Sequence of chain 1.B:
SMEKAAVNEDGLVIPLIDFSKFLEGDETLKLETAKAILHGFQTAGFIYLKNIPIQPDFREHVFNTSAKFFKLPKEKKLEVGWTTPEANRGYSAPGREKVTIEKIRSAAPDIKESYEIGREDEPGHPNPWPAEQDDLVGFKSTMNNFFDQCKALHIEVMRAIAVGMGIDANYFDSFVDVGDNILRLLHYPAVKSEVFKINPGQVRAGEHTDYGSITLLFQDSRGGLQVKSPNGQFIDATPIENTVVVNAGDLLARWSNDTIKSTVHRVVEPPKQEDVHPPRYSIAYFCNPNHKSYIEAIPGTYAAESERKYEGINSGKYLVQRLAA

Binding-site contacts:
Ligand atom C1 contacts residue ARG192 of chain 1.B at 3.7 Å.
Ligand atom C5 contacts residue ARG288 of chain 1.B at 3.4 Å.
Ligand atom C4 contacts residue LEU225 of chain 1.B at 4.0 Å (hydrophobic).
Ligand atom C4 contacts residue LEU233 of chain 1.B at 4.0 Å (hydrophobic).
Ligand atom O1 contacts residue NI1 of chain 1.M at 4.2 Å.
Ligand atom O1 contacts residue PHE294 of chain 1.B at 3.8 Å.
Ligand atom O3 contacts residue SER290 of chain 1.B at 2.8 Å (h-bond).
Ligand atom O4 contacts residue ARG288 of chain 1.B at 2.8 Å (salt-bridge).
Ligand atom C4 contacts residue VAL275 of chain 1.B at 3.7 Å (hydrophobic).
Ligand atom O5 contacts residue NI1 of chain 1.M at 2.2 Å (h-bond).
Ligand atom O1 contacts residue LEU194 of chain 1.B at 3.6 Å.
Ligand atom C3 contacts residue LEU194 of chain 1.B at 3.9 Å (hydrophobic).
Ligand atom C2 contacts residue HIS216 of chain 1.B at 3.8 Å.
Ligand atom C5 contacts residue TYR196 of chain 1.B at 3.6 Å (hydrophobic).
Ligand atom O3 contacts residue ARG288 of chain 1.B at 2.9 Å (salt-bridge).
Ligand atom O2 contacts residue PHE294 of chain 1.B at 3.3 Å.
Ligand atom O4 contacts residue LEU233 of chain 1.B at 3.9 Å.
Ligand atom O2 contacts residue HIS216 of chain 1.B at 3.1 Å (h-bond).
Ligand atom C4 contacts residue TYR196 of chain 1.B at 4.0 Å (hydrophobic).
Ligand atom O1 contacts residue ARG192 of chain 1.B at 2.9 Å (salt-bridge).
Ligand atom O2 contacts residue ASP218 of chain 1.B at 3.3 Å (salt-bridge).
Ligand atom O3 contacts residue VAL275 of chain 1.B at 3.7 Å.
Ligand atom C1 contacts residue PHE294 of chain 1.B at 3.8 Å (hydrophobic).
Ligand atom O2 contacts residue ARG192 of chain 1.B at 3.7 Å.
Ligand atom O3 contacts residue LEU194 of chain 1.B at 3.9 Å.
Ligand atom C5 contacts residue VAL275 of chain 1.B at 3.5 Å (hydrophobic).
Ligand atom O4 contacts residue VAL275 of chain 1.B at 3.9 Å.
Ligand atom O4 contacts residue LEU225 of chain 1.B at 3.6 Å.
Ligand atom C1 contacts residue HIS216 of chain 1.B at 3.7 Å.
Ligand atom O2 contacts residue NI1 of chain 1.M at 2.3 Å (h-bond).
Ligand atom O5 contacts residue HIS273 of chain 1.B at 3.2 Å (h-bond).
Ligand atom O3 contacts residue TYR196 of chain 1.B at 2.6 Å (h-bond).
Ligand atom O4 contacts residue SER290 of chain 1.B at 3.9 Å.
Ligand atom C5 contacts residue LEU225 of chain 1.B at 3.8 Å (hydrophobic).
Ligand atom O5 contacts residue HIS216 of chain 1.B at 3.2 Å (h-bond).
Ligand atom C3 contacts residue TYR196 of chain 1.B at 3.6 Å (hydrophobic).
Ligand atom C5 contacts residue LEU233 of chain 1.B at 4.3 Å (hydrophobic).
Ligand atom C1 contacts residue NI1 of chain 1.M at 3.0 Å.
Ligand atom C2 contacts residue NI1 of chain 1.M at 2.9 Å.
Ligand atom C5 contacts residue SER290 of chain 1.B at 3.6 Å.

A small-molecule ligand and the protein it binds are described below.
Small molecule (SMILES): O=C(O)CCC(=O)C(=O)O